Binding-site contacts:
Ligand atom N3 contacts residue PHE144 of chain 1.A at 3.6 Å.
Ligand atom C15 contacts residue LEU23 of chain 1.A at 4.0 Å (hydrophobic).
Ligand atom C5 contacts residue THR102 of chain 1.A at 3.8 Å.
Ligand atom O16 contacts residue TYR81 of chain 1.A at 2.6 Å (h-bond).
Ligand atom N7 contacts residue LEU23 of chain 1.A at 3.7 Å.
Ligand atom C11 contacts residue ZEA1 of chain 1.D at 3.4 Å.
Ligand atom C14 contacts residue TYR81 of chain 1.A at 3.5 Å (hydrophobic).
Ligand atom N10 contacts residue ZEA1 of chain 1.D at 4.0 Å.
Ligand atom C12 contacts residue HIS69 of chain 1.A at 3.7 Å.
Ligand atom C8 contacts residue TYR81 of chain 1.A at 4.0 Å (hydrophobic).
Ligand atom C6 contacts residue ZEA1 of chain 1.D at 3.7 Å.
Ligand atom C11 contacts residue TYR83 of chain 1.A at 3.8 Å (hydrophobic).
Ligand atom C5 contacts residue LEU23 of chain 1.A at 4.1 Å (hydrophobic).
Ligand atom N9 contacts residue TYR81 of chain 1.A at 3.6 Å.
Ligand atom N9 contacts residue LEU23 of chain 1.A at 3.8 Å.
Ligand atom C2 contacts residue PHE144 of chain 1.A at 3.9 Å (hydrophobic).
Ligand atom N9 contacts residue VAL24 of chain 1.A at 3.4 Å.
Ligand atom C8 contacts residue THR102 of chain 1.A at 3.4 Å.
Ligand atom C13 contacts residue HIS69 of chain 1.A at 3.8 Å.
Ligand atom C2 contacts residue THR102 of chain 1.A at 3.8 Å.
Ligand atom N10 contacts residue TYR81 of chain 1.A at 4.0 Å.
Ligand atom C12 contacts residue TYR83 of chain 1.A at 3.7 Å (hydrophobic).
Ligand atom C4 contacts residue LEU23 of chain 1.A at 3.8 Å (hydrophobic).
Ligand atom N1 contacts residue ZEA1 of chain 1.D at 2.7 Å (h-bond).
Ligand atom N7 contacts residue THR102 of chain 1.A at 3.1 Å (h-bond).
Ligand atom C15 contacts residue ILE31 of chain 1.A at 3.1 Å (hydrophobic).
Ligand atom C14 contacts residue HIS69 of chain 1.A at 3.3 Å.
Ligand atom C8 contacts residue VAL24 of chain 1.A at 3.5 Å (hydrophobic).
Ligand atom N10 contacts residue TYR83 of chain 1.A at 4.2 Å.
Ligand atom C11 contacts residue ZEA1 of chain 1.E at 3.7 Å.
Ligand atom C8 contacts residue LEU23 of chain 1.A at 3.9 Å (hydrophobic).
Ligand atom C2 contacts residue VAL116 of chain 1.A at 3.9 Å (hydrophobic).
Ligand atom C4 contacts residue THR102 of chain 1.A at 3.4 Å.
Ligand atom N3 contacts residue VAL116 of chain 1.A at 4.0 Å.
Ligand atom O16 contacts residue HIS69 of chain 1.A at 2.7 Å (h-bond).
Ligand atom C2 contacts residue ZEA1 of chain 1.D at 3.4 Å.
Ligand atom C5 contacts residue TYR81 of chain 1.A at 4.2 Å (hydrophobic).
Ligand atom C12 contacts residue TYR81 of chain 1.A at 3.9 Å (hydrophobic).
Ligand atom N3 contacts residue THR102 of chain 1.A at 3.6 Å.
Ligand atom N9 contacts residue THR102 of chain 1.A at 3.8 Å.

Sequence of chain 1.A:
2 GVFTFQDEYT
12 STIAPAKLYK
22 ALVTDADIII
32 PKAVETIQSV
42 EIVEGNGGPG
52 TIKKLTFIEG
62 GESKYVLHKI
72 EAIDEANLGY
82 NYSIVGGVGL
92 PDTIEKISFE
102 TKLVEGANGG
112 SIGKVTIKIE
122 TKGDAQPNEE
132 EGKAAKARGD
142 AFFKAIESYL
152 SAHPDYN

This small molecule binds to this protein.
Small molecule (SMILES): C/C(=C\CNc1ncnc2[nH]cnc12)CO